Binding-site contacts:
Ligand atom C20 contacts residue TRP40 of chain 1.A at 4.1 Å (hydrophobic).
Ligand atom C21 contacts residue LEU51 of chain 1.A at 4.1 Å (hydrophobic).
Ligand atom C16 contacts residue VAL46 of chain 1.A at 4.0 Å (hydrophobic).
Ligand atom C12 contacts residue PHE42 of chain 1.A at 3.5 Å (hydrophobic).
Ligand atom C01 contacts residue ASN99 of chain 1.A at 3.4 Å.
Ligand atom C25 contacts residue LEU51 of chain 1.A at 3.8 Å (hydrophobic).
Ligand atom C39 contacts residue TRP40 of chain 1.A at 4.0 Å (hydrophobic).
Ligand atom C21 contacts residue TRP40 of chain 1.A at 3.8 Å (hydrophobic).
Ligand atom C27 contacts residue TRP40 of chain 1.A at 4.0 Å (hydrophobic).
Ligand atom C01 contacts residue LEU53 of chain 1.A at 4.0 Å (hydrophobic).
Ligand atom C16 contacts residue ASN99 of chain 1.A at 3.9 Å.
Ligand atom C09 contacts residue ILE105 of chain 1.A at 3.7 Å (hydrophobic).
Ligand atom C16 contacts residue ILE105 of chain 1.A at 3.8 Å (hydrophobic).
Ligand atom C25 contacts residue TRP40 of chain 1.A at 3.8 Å (hydrophobic).
Ligand atom C08 contacts residue LEU51 of chain 1.A at 4.1 Å (hydrophobic).
Ligand atom O17 contacts residue TYR56 of chain 1.A at 4.0 Å.
Ligand atom C18 contacts residue LEU51 of chain 1.A at 3.7 Å (hydrophobic).
Ligand atom C43 contacts residue ASP104 of chain 1.A at 3.9 Å.
Ligand atom C36 contacts residue TRP40 of chain 1.A at 3.7 Å (hydrophobic).
Ligand atom C27 contacts residue LEU51 of chain 1.A at 3.5 Å (hydrophobic).
Ligand atom C01 contacts residue TYR98 of chain 1.A at 3.6 Å (hydrophobic).
Ligand atom C43 contacts residue ILE105 of chain 1.A at 4.1 Å (hydrophobic).
Ligand atom N19 contacts residue PRO41 of chain 1.A at 4.0 Å.
Ligand atom O17 contacts residue ASN99 of chain 1.A at 3.0 Å (h-bond).
Ligand atom C12 contacts residue VAL46 of chain 1.A at 4.1 Å (hydrophobic).
Ligand atom C23 contacts residue TRP40 of chain 1.A at 3.6 Å (hydrophobic).
Ligand atom N30 contacts residue LEU51 of chain 1.A at 3.8 Å.
Ligand atom C20 contacts residue LEU51 of chain 1.A at 3.9 Å (hydrophobic).
Ligand atom N19 contacts residue LEU51 of chain 1.A at 3.7 Å.
Ligand atom C12 contacts residue ILE105 of chain 1.A at 3.8 Å (hydrophobic).
Ligand atom N11 contacts residue ILE105 of chain 1.A at 3.6 Å.
Ligand atom C06 contacts residue LEU51 of chain 1.A at 3.9 Å (hydrophobic).
Ligand atom C09 contacts residue PRO41 of chain 1.A at 3.6 Å (hydrophobic).
Ligand atom C29 contacts residue LEU51 of chain 1.A at 3.6 Å (hydrophobic).
Ligand atom C12 contacts residue PRO41 of chain 1.A at 4.0 Å (hydrophobic).
Ligand atom N11 contacts residue VAL46 of chain 1.A at 3.9 Å.
Ligand atom C23 contacts residue LEU51 of chain 1.A at 4.0 Å (hydrophobic).
Ligand atom C23 contacts residue LYS50 of chain 1.A at 3.8 Å.
Ligand atom C39 contacts residue PRO41 of chain 1.A at 4.0 Å (hydrophobic).
Ligand atom C39 contacts residue MET108 of chain 1.A at 3.8 Å (hydrophobic).

This protein binds this small molecule.
Small molecule (SMILES): Cc1cc(-c2nc3ccccc3n2CC2CCOCC2)cn(C)c1=O

Sequence of chain 1.A:
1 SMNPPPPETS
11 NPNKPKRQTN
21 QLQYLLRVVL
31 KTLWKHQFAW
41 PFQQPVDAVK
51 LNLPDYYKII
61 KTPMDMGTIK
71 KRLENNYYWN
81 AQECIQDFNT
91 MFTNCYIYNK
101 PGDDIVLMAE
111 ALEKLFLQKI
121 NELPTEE